Binding-site contacts:
Ligand atom C5 contacts residue TYR26 of chain 1.A at 4.1 Å (hydrophobic).
Ligand atom C10 contacts residue TYR26 of chain 1.A at 4.2 Å (hydrophobic).
Ligand atom C11 contacts residue TYR26 of chain 1.A at 4.2 Å (hydrophobic).
Ligand atom C11 contacts residue LEU23 of chain 1.A at 3.8 Å (hydrophobic).
Ligand atom C1 contacts residue TYR8 of chain 1.A at 3.8 Å (hydrophobic).
Ligand atom C2 contacts residue BDD1 of chain 1.D at 4.0 Å.
Ligand atom C6 contacts residue LEU13 of chain 1.A at 3.8 Å (hydrophobic).
Ligand atom C6 contacts residue ILE11 of chain 1.A at 4.2 Å (hydrophobic).
Ligand atom C11 contacts residue VAL69 of chain 1.A at 4.1 Å (hydrophobic).
Ligand atom C3 contacts residue BDD1 of chain 1.E at 3.8 Å.
Ligand atom C1 contacts residue ASP9 of chain 1.A at 4.2 Å.
Ligand atom C1 contacts residue BDD1 of chain 1.E at 2.9 Å.
Ligand atom C5 contacts residue GLU39 of chain 1.A at 4.2 Å.
Ligand atom C8 contacts residue VAL69 of chain 1.A at 4.2 Å (hydrophobic).
Ligand atom O1 contacts residue GLN62 of chain 1.A at 3.9 Å.
Ligand atom C7 contacts residue TYR26 of chain 1.A at 3.8 Å (hydrophobic).
Ligand atom C4 contacts residue GLU39 of chain 1.A at 4.1 Å.
Ligand atom C9 contacts residue ILE16 of chain 1.A at 4.2 Å (hydrophobic).
Ligand atom C2 contacts residue BDD1 of chain 1.E at 3.6 Å.
Ligand atom BR contacts residue VAL27 of chain 1.A at 4.0 Å.
Ligand atom BR contacts residue TYR26 of chain 1.A at 4.0 Å.
Ligand atom C2 contacts residue ILE11 of chain 1.A at 4.1 Å (hydrophobic).
Ligand atom BR contacts residue VAL30 of chain 1.A at 3.8 Å.
Ligand atom C3 contacts residue BDD1 of chain 1.D at 3.7 Å.
Ligand atom C2 contacts residue TYR8 of chain 1.A at 3.9 Å (hydrophobic).
Ligand atom C2 contacts residue ASP9 of chain 1.A at 4.2 Å.
Ligand atom C7 contacts residue LEU43 of chain 1.A at 4.2 Å (hydrophobic).
Ligand atom C1 contacts residue ILE11 of chain 1.A at 3.4 Å (hydrophobic).
Ligand atom C4 contacts residue ILE11 of chain 1.A at 3.9 Å (hydrophobic).
Ligand atom O1 contacts residue ASP9 of chain 1.A at 3.4 Å (salt-bridge).
Ligand atom O1 contacts residue BDD1 of chain 1.E at 2.6 Å.
Ligand atom C10 contacts residue LEU43 of chain 1.A at 4.2 Å (hydrophobic).
Ligand atom C11 contacts residue VAL27 of chain 1.A at 4.2 Å (hydrophobic).
Ligand atom C10 contacts residue VAL69 of chain 1.A at 4.0 Å (hydrophobic).
Ligand atom C9 contacts residue TYR26 of chain 1.A at 4.0 Å (hydrophobic).
Ligand atom C8 contacts residue LEU13 of chain 1.A at 3.8 Å (hydrophobic).
Ligand atom BR contacts residue LEU84 of chain 1.A at 4.1 Å.
Ligand atom C12 contacts residue VAL27 of chain 1.A at 4.1 Å (hydrophobic).
Ligand atom C12 contacts residue LEU84 of chain 1.A at 3.9 Å (hydrophobic).
Ligand atom C6 contacts residue ILE16 of chain 1.A at 4.3 Å (hydrophobic).

This small molecule binds to this protein.
Small molecule (SMILES): OCCCCCCCCCCCCBr

Sequence of chain 1.A:
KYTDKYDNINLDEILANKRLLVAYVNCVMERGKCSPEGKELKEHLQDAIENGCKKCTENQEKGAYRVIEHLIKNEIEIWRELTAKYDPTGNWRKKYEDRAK